Sequence of chain 1.F:
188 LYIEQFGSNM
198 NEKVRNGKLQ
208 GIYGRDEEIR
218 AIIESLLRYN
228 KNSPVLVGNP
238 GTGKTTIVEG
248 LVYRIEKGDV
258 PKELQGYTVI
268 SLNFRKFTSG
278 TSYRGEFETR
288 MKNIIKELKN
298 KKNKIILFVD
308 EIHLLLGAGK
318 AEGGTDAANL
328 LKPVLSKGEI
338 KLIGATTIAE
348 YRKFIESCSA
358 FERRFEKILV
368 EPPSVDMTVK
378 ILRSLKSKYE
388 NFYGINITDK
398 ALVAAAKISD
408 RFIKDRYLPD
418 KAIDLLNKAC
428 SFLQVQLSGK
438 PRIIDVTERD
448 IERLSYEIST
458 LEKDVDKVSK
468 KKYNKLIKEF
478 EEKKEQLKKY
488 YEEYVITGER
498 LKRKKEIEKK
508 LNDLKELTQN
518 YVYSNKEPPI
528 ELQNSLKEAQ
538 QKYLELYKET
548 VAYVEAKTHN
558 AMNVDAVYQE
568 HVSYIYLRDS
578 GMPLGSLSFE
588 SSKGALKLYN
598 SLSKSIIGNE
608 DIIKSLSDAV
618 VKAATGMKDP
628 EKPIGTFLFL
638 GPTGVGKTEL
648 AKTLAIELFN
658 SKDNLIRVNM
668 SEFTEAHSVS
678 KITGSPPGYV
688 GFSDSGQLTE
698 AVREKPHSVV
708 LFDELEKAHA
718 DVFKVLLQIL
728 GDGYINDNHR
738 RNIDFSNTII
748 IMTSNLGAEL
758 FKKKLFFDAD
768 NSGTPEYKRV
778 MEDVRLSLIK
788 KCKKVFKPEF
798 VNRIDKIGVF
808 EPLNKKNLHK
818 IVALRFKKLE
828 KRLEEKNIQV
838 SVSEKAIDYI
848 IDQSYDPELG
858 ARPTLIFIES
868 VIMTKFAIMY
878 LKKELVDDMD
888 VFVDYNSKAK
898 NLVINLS

The small molecule below binds the protein below.
Small molecule (SMILES): Nc1ncnc2c1ncn2[C@@H]1O[C@H](COP(=O)(O)OP(=O)(O)OP(O)(O)=S)[C@@H](O)[C@H]1O

Binding-site contacts:
Ligand atom O3A contacts residue LYS241 of chain 1.F at 3.6 Å (salt-bridge).
Ligand atom O2G contacts residue LYS241 of chain 1.F at 3.7 Å.
Ligand atom O2A contacts residue THR243 of chain 1.F at 3.3 Å.
Ligand atom N9 contacts residue ILE420 of chain 1.F at 3.9 Å.
Ligand atom O4' contacts residue ASP417 of chain 1.F at 3.7 Å.
Ligand atom O1B contacts residue LYS241 of chain 1.F at 1.3 Å (salt-bridge).
Ligand atom C5' contacts residue ARG360 of chain 1.E at 3.4 Å.
Ligand atom S1G contacts residue ARG360 of chain 1.E at 3.6 Å.
Ligand atom O5' contacts residue ARG360 of chain 1.E at 2.7 Å (salt-bridge).
Ligand atom N6 contacts residue TYR210 of chain 1.F at 3.9 Å.
Ligand atom O1A contacts residue GLY238 of chain 1.F at 3.2 Å (h-bond).
Ligand atom O3G contacts residue ARG361 of chain 1.E at 3.9 Å.
Ligand atom PA contacts residue LYS241 of chain 1.F at 3.9 Å.
Ligand atom O1B contacts residue GLY240 of chain 1.F at 2.4 Å.
Ligand atom O2B contacts residue THR242 of chain 1.F at 3.4 Å (h-bond).
Ligand atom O2A contacts residue GLY240 of chain 1.F at 3.2 Å.
Ligand atom PB contacts residue LYS241 of chain 1.F at 2.8 Å.
Ligand atom N7 contacts residue THR243 of chain 1.F at 3.8 Å.
Ligand atom O2A contacts residue LYS241 of chain 1.F at 3.9 Å.
Ligand atom PG contacts residue PRO237 of chain 1.F at 3.6 Å.
Ligand atom O2B contacts residue LYS241 of chain 1.F at 2.9 Å (salt-bridge).
Ligand atom N1 contacts residue ILE378 of chain 1.F at 3.7 Å.
Ligand atom PB contacts residue GLY240 of chain 1.F at 3.9 Å.
Ligand atom N7 contacts residue GLY240 of chain 1.F at 3.5 Å.
Ligand atom O1A contacts residue PRO237 of chain 1.F at 3.4 Å (h-bond).
Ligand atom O1B contacts residue THR242 of chain 1.F at 4.0 Å.
Ligand atom C4' contacts residue ARG360 of chain 1.E at 3.7 Å.
Ligand atom O3G contacts residue ARG360 of chain 1.E at 3.7 Å.
Ligand atom PA contacts residue GLY240 of chain 1.F at 3.8 Å.
Ligand atom O3B contacts residue LYS241 of chain 1.F at 3.6 Å (salt-bridge).
Ligand atom C2 contacts residue LEU382 of chain 1.F at 3.8 Å (hydrophobic).
Ligand atom O3' contacts residue ASN227 of chain 1.E at 3.6 Å.
Ligand atom C8 contacts residue GLY240 of chain 1.F at 3.6 Å.
Ligand atom PA contacts residue ARG360 of chain 1.E at 4.0 Å.
Ligand atom S1G contacts residue PRO237 of chain 1.F at 3.2 Å (h-bond).
Ligand atom O3B contacts residue PRO237 of chain 1.F at 2.9 Å (h-bond).
Ligand atom C4 contacts residue ILE420 of chain 1.F at 4.0 Å (hydrophobic).
Ligand atom O1A contacts residue GLY240 of chain 1.F at 3.5 Å (h-bond).
Ligand atom O1A contacts residue LYS241 of chain 1.F at 3.5 Å (salt-bridge).
Ligand atom C1' contacts residue ILE420 of chain 1.F at 3.8 Å (hydrophobic).

Sequence of chain 1.E:
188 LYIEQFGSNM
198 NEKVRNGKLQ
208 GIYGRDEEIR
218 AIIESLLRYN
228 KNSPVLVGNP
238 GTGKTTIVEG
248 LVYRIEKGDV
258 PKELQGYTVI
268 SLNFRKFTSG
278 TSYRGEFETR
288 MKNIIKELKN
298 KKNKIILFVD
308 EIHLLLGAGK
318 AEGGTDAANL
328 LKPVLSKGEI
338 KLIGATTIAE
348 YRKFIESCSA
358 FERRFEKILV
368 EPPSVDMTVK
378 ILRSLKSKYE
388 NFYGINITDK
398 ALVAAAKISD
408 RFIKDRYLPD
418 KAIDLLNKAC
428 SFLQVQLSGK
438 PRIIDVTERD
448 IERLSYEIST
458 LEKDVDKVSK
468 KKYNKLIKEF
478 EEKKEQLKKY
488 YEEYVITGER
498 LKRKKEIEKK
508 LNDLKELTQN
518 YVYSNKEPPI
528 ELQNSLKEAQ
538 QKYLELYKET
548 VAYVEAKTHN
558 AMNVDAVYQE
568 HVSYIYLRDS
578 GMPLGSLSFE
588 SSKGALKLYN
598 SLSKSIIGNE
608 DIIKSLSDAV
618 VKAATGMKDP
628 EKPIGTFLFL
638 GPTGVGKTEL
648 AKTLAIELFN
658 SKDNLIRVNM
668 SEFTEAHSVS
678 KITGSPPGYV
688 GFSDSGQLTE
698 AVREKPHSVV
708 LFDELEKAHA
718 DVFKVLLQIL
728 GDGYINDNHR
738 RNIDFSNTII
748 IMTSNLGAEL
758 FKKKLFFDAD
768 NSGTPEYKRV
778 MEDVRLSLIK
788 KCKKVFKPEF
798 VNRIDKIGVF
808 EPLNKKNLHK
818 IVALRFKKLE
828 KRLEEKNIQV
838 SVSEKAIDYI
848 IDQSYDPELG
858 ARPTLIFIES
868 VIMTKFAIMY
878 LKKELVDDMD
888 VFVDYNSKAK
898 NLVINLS